The protein below binds the small molecule below.
Small molecule (SMILES): CC(=O)N[C@@H]1[C@@H](O)[C@H](O)[C@@H](CO)O[C@H]1O

Sequence of chain 1.D:
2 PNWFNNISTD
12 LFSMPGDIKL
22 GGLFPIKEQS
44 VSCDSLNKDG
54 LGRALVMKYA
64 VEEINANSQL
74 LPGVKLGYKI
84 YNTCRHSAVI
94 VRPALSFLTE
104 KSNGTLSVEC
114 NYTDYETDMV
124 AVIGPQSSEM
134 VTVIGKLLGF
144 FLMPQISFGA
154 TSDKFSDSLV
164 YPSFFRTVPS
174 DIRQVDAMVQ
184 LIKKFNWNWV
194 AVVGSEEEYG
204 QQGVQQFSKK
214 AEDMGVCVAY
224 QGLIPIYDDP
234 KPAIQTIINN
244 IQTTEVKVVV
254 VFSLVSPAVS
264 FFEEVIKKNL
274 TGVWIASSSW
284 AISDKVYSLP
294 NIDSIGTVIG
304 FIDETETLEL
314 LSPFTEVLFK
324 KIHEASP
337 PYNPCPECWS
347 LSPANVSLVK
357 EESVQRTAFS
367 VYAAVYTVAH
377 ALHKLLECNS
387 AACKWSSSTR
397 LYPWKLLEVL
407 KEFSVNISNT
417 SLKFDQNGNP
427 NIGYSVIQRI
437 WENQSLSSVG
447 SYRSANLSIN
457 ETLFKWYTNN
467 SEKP

Binding-site contacts:
Ligand atom C8 contacts residue LYS51 of chain 1.D at 3.5 Å.
Ligand atom C2 contacts residue ASN351 of chain 1.D at 2.4 Å.
Ligand atom C7 contacts residue LEU49 of chain 1.D at 4.1 Å (hydrophobic).
Ligand atom O7 contacts residue ASN351 of chain 1.D at 4.2 Å.
Ligand atom O5 contacts residue ALA350 of chain 1.D at 4.1 Å.
Ligand atom C1 contacts residue ASN351 of chain 1.D at 1.4 Å.
Ligand atom C8 contacts residue ASN351 of chain 1.D at 3.3 Å.
Ligand atom O7 contacts residue LEU54 of chain 1.D at 4.5 Å.
Ligand atom C6 contacts residue ASN351 of chain 1.D at 4.4 Å.
Ligand atom O7 contacts residue LEU354 of chain 1.D at 4.4 Å.
Ligand atom N2 contacts residue ASN351 of chain 1.D at 2.8 Å (h-bond).
Ligand atom O6 contacts residue ALA350 of chain 1.D at 3.4 Å.
Ligand atom O5 contacts residue ASN351 of chain 1.D at 2.3 Å (h-bond).
Ligand atom C7 contacts residue ASN351 of chain 1.D at 3.3 Å.
Ligand atom C3 contacts residue ASN351 of chain 1.D at 3.7 Å.
Ligand atom C8 contacts residue LEU49 of chain 1.D at 4.5 Å (hydrophobic).
Ligand atom C4 contacts residue ASN351 of chain 1.D at 4.2 Å.
Ligand atom C5 contacts residue ASN351 of chain 1.D at 3.6 Å.
Ligand atom O7 contacts residue LEU347 of chain 1.D at 4.3 Å.
Ligand atom O7 contacts residue LEU49 of chain 1.D at 3.4 Å.
Ligand atom C8 contacts residue LEU354 of chain 1.D at 4.3 Å (hydrophobic).